Sequence of chain 1.H:
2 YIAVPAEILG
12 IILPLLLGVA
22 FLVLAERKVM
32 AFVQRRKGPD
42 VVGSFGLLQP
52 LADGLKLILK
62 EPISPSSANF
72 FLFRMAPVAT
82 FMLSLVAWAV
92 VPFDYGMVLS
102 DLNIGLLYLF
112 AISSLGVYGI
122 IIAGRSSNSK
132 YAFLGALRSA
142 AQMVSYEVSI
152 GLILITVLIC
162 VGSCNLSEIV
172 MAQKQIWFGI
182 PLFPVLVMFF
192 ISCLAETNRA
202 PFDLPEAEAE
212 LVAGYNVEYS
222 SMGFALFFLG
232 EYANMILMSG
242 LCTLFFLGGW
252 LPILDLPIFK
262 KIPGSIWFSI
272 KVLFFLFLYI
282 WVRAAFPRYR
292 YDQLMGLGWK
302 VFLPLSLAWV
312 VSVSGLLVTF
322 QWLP

Binding-site contacts:
Ligand atom C05 contacts residue ALA4 of chain 1.H at 3.8 Å (hydrophobic).
Ligand atom C08 contacts residue TYR33 of chain 1.AA at 4.4 Å (hydrophobic).
Ligand atom C05 contacts residue ALA7 of chain 1.H at 4.0 Å (hydrophobic).
Ligand atom O80 contacts residue ALA7 of chain 1.H at 4.3 Å.
Ligand atom O20 contacts residue ALA32 of chain 1.AA at 3.4 Å (h-bond).
Ligand atom C73 contacts residue ALA7 of chain 1.H at 4.5 Å (hydrophobic).
Ligand atom C04 contacts residue ILE3 of chain 1.H at 4.1 Å (hydrophobic).
Ligand atom C24 contacts residue ALA32 of chain 1.AA at 4.5 Å (hydrophobic).
Ligand atom C03 contacts residue ILE3 of chain 1.H at 3.8 Å (hydrophobic).
Ligand atom C23 contacts residue ALA32 of chain 1.AA at 4.2 Å (hydrophobic).
Ligand atom C13 contacts residue TYR33 of chain 1.AA at 4.4 Å (hydrophobic).
Ligand atom C19 contacts residue TYR33 of chain 1.AA at 4.1 Å (hydrophobic).
Ligand atom C14 contacts residue TYR33 of chain 1.AA at 4.2 Å (hydrophobic).
Ligand atom C16 contacts residue ALA32 of chain 1.AA at 3.7 Å (hydrophobic).
Ligand atom C04 contacts residue ALA7 of chain 1.H at 3.6 Å (hydrophobic).
Ligand atom O72 contacts residue ALA7 of chain 1.H at 3.5 Å.
Ligand atom O1C contacts residue TYR33 of chain 1.AA at 4.3 Å.
Ligand atom C23 contacts residue TYR33 of chain 1.AA at 4.4 Å (hydrophobic).
Ligand atom O80 contacts residue ILE3 of chain 1.H at 4.4 Å.
Ligand atom C07 contacts residue ALA4 of chain 1.H at 4.5 Å (hydrophobic).
Ligand atom C79 contacts residue ALA7 of chain 1.H at 3.8 Å (hydrophobic).
Ligand atom C17 contacts residue TYR33 of chain 1.AA at 4.1 Å (hydrophobic).
Ligand atom C03 contacts residue ALA4 of chain 1.H at 4.4 Å (hydrophobic).
Ligand atom C10 contacts residue ILE3 of chain 1.H at 4.4 Å (hydrophobic).
Ligand atom C81 contacts residue LEU10 of chain 1.H at 3.6 Å (hydrophobic).
Ligand atom C14 contacts residue ALA32 of chain 1.AA at 4.2 Å (hydrophobic).
Ligand atom C15 contacts residue TYR33 of chain 1.AA at 4.4 Å (hydrophobic).
Ligand atom C17 contacts residue ALA32 of chain 1.AA at 3.6 Å (hydrophobic).
Ligand atom C15 contacts residue ALA4 of chain 1.H at 4.0 Å (hydrophobic).
Ligand atom C04 contacts residue ALA4 of chain 1.H at 3.9 Å (hydrophobic).
Ligand atom O1B contacts residue ALA32 of chain 1.AA at 4.1 Å.
Ligand atom C1C contacts residue TYR33 of chain 1.AA at 3.2 Å (hydrophobic).
Ligand atom C06 contacts residue ALA4 of chain 1.H at 3.8 Å (hydrophobic).
Ligand atom C16 contacts residue TYR33 of chain 1.AA at 4.3 Å (hydrophobic).
Ligand atom CG1 contacts residue ALA32 of chain 1.AA at 4.4 Å (hydrophobic).
Ligand atom C75 contacts residue ILE3 of chain 1.H at 4.3 Å (hydrophobic).

This protein binds this small molecule.
Small molecule (SMILES): C[C@@H]1CC[C@@]2(OC1)O[C@H]1C[C@H]3[C@@H]4CC=C5C[C@@H](OCCC(CO[C@H]6O[C@H](CO)[C@@H](O[C@H]7O[C@H](CO)[C@@H](O)[C@H](O)[C@H]7O)[C@H](O)[C@H]6O)CO[C@H]6O[C@H](CO)[C@@H](O[C@H]7O[C@H](CO)[C@@H](O)[C@H](O)[C@H]7O)[C@H](O)[C@H]6O)CC[C@]5(C)[C@H]4CC[C@]3(C)[C@H]1[C@@H]2C

Sequence of chain 1.AA:
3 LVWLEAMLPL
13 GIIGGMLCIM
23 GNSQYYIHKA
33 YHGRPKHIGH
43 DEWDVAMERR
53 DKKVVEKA